The protein below binds the small molecule below.
Small molecule (SMILES): CCC(=C(c1ccc(O)cc1)c1ccc(O)cc1)c1cccc(Nc2cccc3ccccc23)c1

Sequence of chain 1.B:
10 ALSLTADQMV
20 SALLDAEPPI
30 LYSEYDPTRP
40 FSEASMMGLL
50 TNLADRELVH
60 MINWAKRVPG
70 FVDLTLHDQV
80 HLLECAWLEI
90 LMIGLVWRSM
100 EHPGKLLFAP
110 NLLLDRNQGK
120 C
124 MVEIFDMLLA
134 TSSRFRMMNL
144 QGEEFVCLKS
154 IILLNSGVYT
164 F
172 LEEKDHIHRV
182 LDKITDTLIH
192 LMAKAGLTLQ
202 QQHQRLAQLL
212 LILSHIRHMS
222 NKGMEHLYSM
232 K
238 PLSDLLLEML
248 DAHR

Binding-site contacts:
Ligand atom O09 contacts residue LEU90 of chain 1.B at 3.7 Å.
Ligand atom C33 contacts residue ILE127 of chain 1.B at 3.4 Å (hydrophobic).
Ligand atom C26 contacts residue MET124 of chain 1.B at 3.9 Å (hydrophobic).
Ligand atom C14 contacts residue THR50 of chain 1.B at 3.5 Å.
Ligand atom C22 contacts residue LEU228 of chain 1.B at 3.9 Å (hydrophobic).
Ligand atom C17 contacts residue ALA53 of chain 1.B at 3.6 Å (hydrophobic).
Ligand atom C27 contacts residue MET46 of chain 1.B at 3.5 Å (hydrophobic).
Ligand atom C02 contacts residue PHE107 of chain 1.B at 3.5 Å (hydrophobic).
Ligand atom C17 contacts residue TRP86 of chain 1.B at 3.9 Å (hydrophobic).
Ligand atom C28 contacts residue MET45 of chain 1.B at 3.4 Å (hydrophobic).
Ligand atom C21 contacts residue GLY224 of chain 1.B at 3.6 Å.
Ligand atom C13 contacts residue LEU49 of chain 1.B at 3.5 Å (hydrophobic).
Ligand atom C26 contacts residue HIS227 of chain 1.B at 3.7 Å.
Ligand atom C25 contacts residue MET46 of chain 1.B at 3.9 Å (hydrophobic).
Ligand atom C27 contacts residue MET124 of chain 1.B at 3.5 Å (hydrophobic).
Ligand atom C06 contacts residue LEU49 of chain 1.B at 3.9 Å (hydrophobic).
Ligand atom C14 contacts residue LEU49 of chain 1.B at 3.7 Å (hydrophobic).
Ligand atom C26 contacts residue MET46 of chain 1.B at 3.4 Å (hydrophobic).
Ligand atom C08 contacts residue GLU56 of chain 1.B at 3.2 Å.
Ligand atom C10 contacts residue LEU90 of chain 1.B at 3.3 Å (hydrophobic).
Ligand atom C01 contacts residue LEU131 of chain 1.B at 3.6 Å (hydrophobic).
Ligand atom C22 contacts residue GLY224 of chain 1.B at 3.6 Å.
Ligand atom C32 contacts residue ILE127 of chain 1.B at 3.9 Å (hydrophobic).
Ligand atom C30 contacts residue PHE128 of chain 1.B at 3.7 Å (hydrophobic).
Ligand atom O16 contacts residue LEU243 of chain 1.B at 3.3 Å.
Ligand atom C31 contacts residue PHE128 of chain 1.B at 3.2 Å (hydrophobic).
Ligand atom C31 contacts residue PHE107 of chain 1.B at 3.7 Å (hydrophobic).
Ligand atom C01 contacts residue LEU94 of chain 1.B at 3.7 Å (hydrophobic).
Ligand atom C17 contacts residue LEU228 of chain 1.B at 3.9 Å (hydrophobic).
Ligand atom C27 contacts residue MET45 of chain 1.B at 3.9 Å (hydrophobic).
Ligand atom C28 contacts residue MET124 of chain 1.B at 3.7 Å (hydrophobic).
Ligand atom O09 contacts residue ARG97 of chain 1.B at 2.9 Å (salt-bridge).
Ligand atom O09 contacts residue GLU56 of chain 1.B at 2.6 Å (salt-bridge).
Ligand atom N24 contacts residue HIS227 of chain 1.B at 3.6 Å (h-bond).
Ligand atom C15 contacts residue THR50 of chain 1.B at 3.9 Å.
Ligand atom O16 contacts residue THR50 of chain 1.B at 3.3 Å.
Ligand atom C18 contacts residue LEU87 of chain 1.B at 3.8 Å (hydrophobic).
Ligand atom C07 contacts residue GLU56 of chain 1.B at 3.3 Å.
Ligand atom C21 contacts residue LEU228 of chain 1.B at 3.6 Å (hydrophobic).
Ligand atom C18 contacts residue ALA53 of chain 1.B at 3.8 Å (hydrophobic).